Sequence of chain 1.BA:
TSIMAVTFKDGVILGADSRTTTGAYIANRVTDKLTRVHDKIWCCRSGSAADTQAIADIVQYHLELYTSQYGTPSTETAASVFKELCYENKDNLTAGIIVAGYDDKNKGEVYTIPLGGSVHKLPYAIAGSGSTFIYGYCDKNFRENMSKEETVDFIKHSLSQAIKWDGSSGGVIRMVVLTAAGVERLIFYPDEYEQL

This protein binds this small molecule.
Small molecule (SMILES): CC(C)C[C@H](NC(=O)[C@H](CCc1ccccc1)NC(=O)CN1CCOCC1)C(=O)N[C@@H](Cc1ccccc1)C(=O)N[C@@H](CC(C)C)[C@@H](O)[C@H](C)CO

Sequence of chain 1.V:
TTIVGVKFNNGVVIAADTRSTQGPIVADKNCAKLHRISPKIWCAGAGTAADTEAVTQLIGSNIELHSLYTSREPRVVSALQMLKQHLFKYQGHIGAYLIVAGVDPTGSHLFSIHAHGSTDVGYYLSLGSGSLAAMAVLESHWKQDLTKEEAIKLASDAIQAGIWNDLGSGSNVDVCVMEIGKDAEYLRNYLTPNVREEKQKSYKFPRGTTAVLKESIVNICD

Binding-site contacts:
Ligand atom C34 contacts residue GLY47 of chain 1.BA at 3.4 Å.
Ligand atom C51 contacts residue THR1 of chain 1.BA at 1.5 Å.
Ligand atom O60 contacts residue THR1 of chain 1.BA at 3.3 Å (h-bond).
Ligand atom C45 contacts residue ARG45 of chain 1.BA at 3.5 Å.
Ligand atom C42 contacts residue THR1 of chain 1.BA at 2.3 Å.
Ligand atom C39 contacts residue GLY47 of chain 1.BA at 3.4 Å.
Ligand atom O48 contacts residue SER46 of chain 1.BA at 3.4 Å.
Ligand atom O21 contacts residue THR22 of chain 1.BA at 3.8 Å.
Ligand atom C28 contacts residue THR21 of chain 1.BA at 3.8 Å.
Ligand atom O48 contacts residue THR1 of chain 1.BA at 2.2 Å (h-bond).
Ligand atom C46 contacts residue THR20 of chain 1.BA at 3.5 Å.
Ligand atom C47 contacts residue THR1 of chain 1.BA at 1.4 Å.
Ligand atom C43 contacts residue GLY47 of chain 1.BA at 3.4 Å.
Ligand atom O29 contacts residue ALA49 of chain 1.BA at 3.2 Å (h-bond).
Ligand atom C45 contacts residue ALA49 of chain 1.BA at 3.9 Å (hydrophobic).
Ligand atom C43 contacts residue THR1 of chain 1.BA at 2.7 Å.
Ligand atom C58 contacts residue SER168 of chain 1.BA at 3.5 Å.
Ligand atom C42 contacts residue GLY47 of chain 1.BA at 3.7 Å.
Ligand atom N4 contacts residue THR22 of chain 1.BA at 3.9 Å.
Ligand atom O40 contacts residue THR20 of chain 1.BA at 3.4 Å.
Ligand atom N41 contacts residue GLY47 of chain 1.BA at 2.8 Å (h-bond).
Ligand atom O48 contacts residue GLY47 of chain 1.BA at 2.8 Å (h-bond).
Ligand atom C58 contacts residue THR21 of chain 1.BA at 3.8 Å.
Ligand atom C34 contacts residue SER48 of chain 1.BA at 3.7 Å.
Ligand atom C24 contacts residue THR20 of chain 1.BA at 3.8 Å.
Ligand atom C27 contacts residue THR22 of chain 1.BA at 2.9 Å.
Ligand atom C31 contacts residue GLY47 of chain 1.BA at 3.3 Å.
Ligand atom C15 contacts residue SER48 of chain 1.BA at 3.8 Å.
Ligand atom C59 contacts residue SER129 of chain 1.BA at 3.7 Å.
Ligand atom C59 contacts residue THR1 of chain 1.BA at 2.5 Å.
Ligand atom C44 contacts residue THR1 of chain 1.BA at 3.7 Å.
Ligand atom C58 contacts residue THR1 of chain 1.BA at 2.4 Å.
Ligand atom C16 contacts residue SER48 of chain 1.BA at 3.4 Å.
Ligand atom N41 contacts residue THR1 of chain 1.BA at 3.6 Å.
Ligand atom O40 contacts residue THR21 of chain 1.BA at 3.3 Å (h-bond).
Ligand atom C26 contacts residue HIS114 of chain 1.V at 3.5 Å.
Ligand atom N30 contacts residue THR21 of chain 1.BA at 3.1 Å (h-bond).
Ligand atom C15 contacts residue HIS116 of chain 1.V at 3.9 Å.
Ligand atom O60 contacts residue GLY47 of chain 1.BA at 3.7 Å.
Ligand atom C23 contacts residue THR21 of chain 1.BA at 3.4 Å.